Sequence of chain 1.B:
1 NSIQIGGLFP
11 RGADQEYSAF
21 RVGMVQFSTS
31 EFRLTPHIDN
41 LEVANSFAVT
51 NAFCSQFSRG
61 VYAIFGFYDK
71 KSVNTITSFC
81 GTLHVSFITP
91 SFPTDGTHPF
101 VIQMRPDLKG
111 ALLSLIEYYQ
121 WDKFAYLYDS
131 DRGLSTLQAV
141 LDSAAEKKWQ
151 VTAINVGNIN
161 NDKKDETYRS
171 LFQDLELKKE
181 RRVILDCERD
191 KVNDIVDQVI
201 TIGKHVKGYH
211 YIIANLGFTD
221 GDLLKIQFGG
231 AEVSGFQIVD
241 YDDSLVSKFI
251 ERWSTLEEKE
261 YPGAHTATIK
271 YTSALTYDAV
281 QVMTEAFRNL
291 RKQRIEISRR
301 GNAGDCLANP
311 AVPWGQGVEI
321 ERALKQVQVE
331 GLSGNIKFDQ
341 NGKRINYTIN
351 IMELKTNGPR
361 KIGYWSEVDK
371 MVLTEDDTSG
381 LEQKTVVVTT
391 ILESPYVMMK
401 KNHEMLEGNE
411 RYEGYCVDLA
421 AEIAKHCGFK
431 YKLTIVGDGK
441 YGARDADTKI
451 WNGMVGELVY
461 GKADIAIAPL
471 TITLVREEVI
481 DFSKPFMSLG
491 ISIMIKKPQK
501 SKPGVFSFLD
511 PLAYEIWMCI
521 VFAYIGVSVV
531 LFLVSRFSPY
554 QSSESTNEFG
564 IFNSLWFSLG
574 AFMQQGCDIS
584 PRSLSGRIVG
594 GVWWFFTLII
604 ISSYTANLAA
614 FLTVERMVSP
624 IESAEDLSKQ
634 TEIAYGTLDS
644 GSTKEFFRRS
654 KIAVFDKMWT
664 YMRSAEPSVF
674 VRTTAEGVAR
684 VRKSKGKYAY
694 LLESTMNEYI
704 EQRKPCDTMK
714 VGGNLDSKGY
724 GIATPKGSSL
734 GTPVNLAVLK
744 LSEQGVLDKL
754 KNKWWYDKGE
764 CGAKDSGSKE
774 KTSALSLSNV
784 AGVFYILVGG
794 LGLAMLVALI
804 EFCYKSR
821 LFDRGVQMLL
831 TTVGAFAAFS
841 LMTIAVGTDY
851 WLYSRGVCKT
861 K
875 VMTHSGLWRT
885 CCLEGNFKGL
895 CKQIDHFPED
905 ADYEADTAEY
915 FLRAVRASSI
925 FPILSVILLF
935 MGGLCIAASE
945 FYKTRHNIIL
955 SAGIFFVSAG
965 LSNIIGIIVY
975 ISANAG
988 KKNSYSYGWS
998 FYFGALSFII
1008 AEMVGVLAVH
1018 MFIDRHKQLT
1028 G

Binding-site contacts:
Ligand atom OE1 contacts residue GLU696 of chain 1.B at 3.5 Å (salt-bridge).
Ligand atom CB contacts residue GLU696 of chain 1.B at 3.6 Å.
Ligand atom OE1 contacts residue SER645 of chain 1.B at 3.2 Å (h-bond).
Ligand atom OE2 contacts residue SER645 of chain 1.B at 2.6 Å (h-bond).
Ligand atom N contacts residue SER645 of chain 1.B at 4.4 Å.
Ligand atom OE2 contacts residue LYS647 of chain 1.B at 3.9 Å.
Ligand atom CB contacts residue TYR441 of chain 1.B at 3.5 Å (hydrophobic).
Ligand atom CD contacts residue SER645 of chain 1.B at 3.1 Å.
Ligand atom OXT contacts residue ARG476 of chain 1.B at 3.9 Å.
Ligand atom C contacts residue SER645 of chain 1.B at 3.7 Å.
Ligand atom N contacts residue TYR723 of chain 1.B at 3.7 Å.
Ligand atom OE1 contacts residue THR646 of chain 1.B at 2.5 Å (h-bond).
Ligand atom OXT contacts residue TYR441 of chain 1.B at 3.2 Å.
Ligand atom N contacts residue PRO469 of chain 1.B at 3.8 Å.
Ligand atom O contacts residue TYR441 of chain 1.B at 3.9 Å.
Ligand atom N contacts residue GLU696 of chain 1.B at 2.9 Å (salt-bridge).
Ligand atom O contacts residue ARG476 of chain 1.B at 2.9 Å (salt-bridge).
Ligand atom OXT contacts residue THR471 of chain 1.B at 3.9 Å.
Ligand atom CA contacts residue SER645 of chain 1.B at 3.4 Å.
Ligand atom OXT contacts residue PRO469 of chain 1.B at 3.6 Å.
Ligand atom N contacts residue THR471 of chain 1.B at 2.5 Å (h-bond).
Ligand atom OE1 contacts residue LYS721 of chain 1.B at 4.2 Å.
Ligand atom O contacts residue SER645 of chain 1.B at 3.3 Å (h-bond).
Ligand atom CG contacts residue SER645 of chain 1.B at 3.8 Å.
Ligand atom OE2 contacts residue GLY644 of chain 1.B at 3.1 Å.
Ligand atom OXT contacts residue LEU470 of chain 1.B at 3.6 Å.
Ligand atom CA contacts residue GLU696 of chain 1.B at 3.4 Å.
Ligand atom C contacts residue ARG476 of chain 1.B at 3.8 Å.
Ligand atom CA contacts residue THR471 of chain 1.B at 3.3 Å.
Ligand atom CB contacts residue SER645 of chain 1.B at 4.1 Å.
Ligand atom CA contacts residue TYR441 of chain 1.B at 4.1 Å (hydrophobic).
Ligand atom N contacts residue LEU470 of chain 1.B at 4.4 Å.
Ligand atom CD contacts residue GLU696 of chain 1.B at 4.5 Å.
Ligand atom CD contacts residue THR646 of chain 1.B at 3.1 Å.
Ligand atom OE2 contacts residue THR646 of chain 1.B at 2.4 Å (h-bond).
Ligand atom C contacts residue TYR441 of chain 1.B at 3.5 Å (hydrophobic).
Ligand atom C contacts residue THR471 of chain 1.B at 4.0 Å.
Ligand atom CD contacts residue GLY644 of chain 1.B at 4.1 Å.
Ligand atom CG contacts residue GLY644 of chain 1.B at 4.1 Å.
Ligand atom CG contacts residue TYR441 of chain 1.B at 3.8 Å (hydrophobic).

The small molecule below binds the protein below.
Small molecule (SMILES): N[C@@H](CCC(=O)O)C(=O)O